Sequence of chain 1.B:
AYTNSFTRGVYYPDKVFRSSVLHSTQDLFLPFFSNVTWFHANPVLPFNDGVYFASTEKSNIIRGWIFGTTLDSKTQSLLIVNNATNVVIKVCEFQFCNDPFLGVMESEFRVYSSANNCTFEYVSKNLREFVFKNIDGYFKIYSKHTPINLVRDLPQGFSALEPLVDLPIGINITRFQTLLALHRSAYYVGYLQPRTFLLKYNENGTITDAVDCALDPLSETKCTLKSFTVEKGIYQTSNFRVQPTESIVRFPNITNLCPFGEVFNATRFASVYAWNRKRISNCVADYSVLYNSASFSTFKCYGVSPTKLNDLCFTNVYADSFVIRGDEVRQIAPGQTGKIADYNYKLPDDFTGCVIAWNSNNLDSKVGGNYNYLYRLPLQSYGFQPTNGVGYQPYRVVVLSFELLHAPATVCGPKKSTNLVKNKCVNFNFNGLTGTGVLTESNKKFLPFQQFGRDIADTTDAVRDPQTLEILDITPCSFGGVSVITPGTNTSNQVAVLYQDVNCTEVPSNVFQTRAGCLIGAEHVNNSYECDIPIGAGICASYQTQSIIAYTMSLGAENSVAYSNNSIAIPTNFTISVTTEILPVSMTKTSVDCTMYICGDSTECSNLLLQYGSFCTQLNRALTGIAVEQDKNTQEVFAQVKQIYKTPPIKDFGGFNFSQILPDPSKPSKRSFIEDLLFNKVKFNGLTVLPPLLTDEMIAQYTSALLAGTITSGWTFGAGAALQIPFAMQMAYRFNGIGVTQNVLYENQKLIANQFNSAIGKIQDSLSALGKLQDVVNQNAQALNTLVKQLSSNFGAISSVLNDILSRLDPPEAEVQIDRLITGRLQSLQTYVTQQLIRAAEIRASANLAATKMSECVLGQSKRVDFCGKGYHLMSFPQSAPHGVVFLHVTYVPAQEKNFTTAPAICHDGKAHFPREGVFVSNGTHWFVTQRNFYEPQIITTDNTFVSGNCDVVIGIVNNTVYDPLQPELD

A small-molecule ligand and the protein it binds are described below.
Small molecule (SMILES): CC(=O)N[C@@H]1[C@@H](O)[C@H](O)[C@@H](CO)O[C@H]1O

Binding-site contacts:
Ligand atom C8 contacts residue ASN61 of chain 1.B at 3.6 Å.
Ligand atom C5 contacts residue TYR28 of chain 1.B at 4.0 Å (hydrophobic).
Ligand atom N2 contacts residue ASN61 of chain 1.B at 2.8 Å (h-bond).
Ligand atom O5 contacts residue TYR28 of chain 1.B at 4.0 Å.
Ligand atom O7 contacts residue ASN61 of chain 1.B at 3.8 Å.
Ligand atom C2 contacts residue ASN61 of chain 1.B at 2.5 Å.
Ligand atom N2 contacts residue TYR28 of chain 1.B at 4.4 Å.
Ligand atom C2 contacts residue TYR28 of chain 1.B at 4.5 Å (hydrophobic).
Ligand atom C1 contacts residue TYR28 of chain 1.B at 3.5 Å (hydrophobic).
Ligand atom C3 contacts residue ASN61 of chain 1.B at 3.8 Å.
Ligand atom C7 contacts residue ASN61 of chain 1.B at 3.3 Å.
Ligand atom C4 contacts residue ASN61 of chain 1.B at 4.3 Å.
Ligand atom C5 contacts residue ASN61 of chain 1.B at 3.6 Å.
Ligand atom O5 contacts residue ASN61 of chain 1.B at 2.4 Å (h-bond).
Ligand atom C1 contacts residue ASN61 of chain 1.B at 1.4 Å.